The small molecule below binds the protein below.
Small molecule (SMILES): O=c1c(O)cccc2cc(O)c(O)c(O)c12

Sequence of chain 1.A:
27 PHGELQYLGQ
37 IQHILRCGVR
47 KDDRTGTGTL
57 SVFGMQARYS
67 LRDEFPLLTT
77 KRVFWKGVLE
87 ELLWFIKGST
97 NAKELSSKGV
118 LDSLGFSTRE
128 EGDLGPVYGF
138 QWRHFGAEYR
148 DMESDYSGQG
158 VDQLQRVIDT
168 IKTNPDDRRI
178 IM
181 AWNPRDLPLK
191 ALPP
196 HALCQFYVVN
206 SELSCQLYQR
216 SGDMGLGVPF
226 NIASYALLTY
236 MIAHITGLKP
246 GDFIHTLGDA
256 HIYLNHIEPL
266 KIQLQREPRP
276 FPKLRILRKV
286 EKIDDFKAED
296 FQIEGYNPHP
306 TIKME

Sequence of chain 2.A:
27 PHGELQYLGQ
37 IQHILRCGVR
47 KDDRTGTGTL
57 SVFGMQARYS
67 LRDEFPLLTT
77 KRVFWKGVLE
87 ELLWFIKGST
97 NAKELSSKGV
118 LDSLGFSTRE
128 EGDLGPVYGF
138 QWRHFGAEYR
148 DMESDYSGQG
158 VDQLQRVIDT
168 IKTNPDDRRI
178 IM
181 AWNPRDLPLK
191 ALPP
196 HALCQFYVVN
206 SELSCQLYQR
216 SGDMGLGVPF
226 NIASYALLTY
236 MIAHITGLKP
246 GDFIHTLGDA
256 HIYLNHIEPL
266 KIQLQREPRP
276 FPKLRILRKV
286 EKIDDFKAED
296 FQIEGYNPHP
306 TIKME

Binding-site contacts:
Ligand atom C09 contacts residue LEU192 of chain 1.A at 3.4 Å (hydrophobic).
Ligand atom C05 contacts residue TIY1 of chain 2.B at 1.2 Å.
Ligand atom C08 contacts residue LEU192 of chain 1.A at 3.4 Å (hydrophobic).
Ligand atom C15 contacts residue TIY1 of chain 2.B at 0.5 Å.
Ligand atom C07 contacts residue TIY1 of chain 2.B at 0.4 Å.
Ligand atom O16 contacts residue LEU192 of chain 2.A at 2.6 Å.
Ligand atom O10 contacts residue PHE142 of chain 1.A at 4.0 Å.
Ligand atom C06 contacts residue TRP182 of chain 1.A at 3.8 Å (hydrophobic).
Ligand atom C13 contacts residue TIY1 of chain 2.B at 0.4 Å.
Ligand atom O01 contacts residue TIY1 of chain 2.B at 0.9 Å (h-bond).
Ligand atom O16 contacts residue PRO193 of chain 2.A at 3.9 Å.
Ligand atom C12 contacts residue TRP182 of chain 2.A at 3.9 Å (hydrophobic).
Ligand atom O11 contacts residue LEU189 of chain 1.A at 3.3 Å (h-bond).
Ligand atom O14 contacts residue TRP182 of chain 2.A at 3.6 Å.
Ligand atom C06 contacts residue PRO193 of chain 1.A at 3.8 Å (hydrophobic).
Ligand atom O10 contacts residue LEU192 of chain 1.A at 3.2 Å.
Ligand atom C12 contacts residue TIY1 of chain 2.B at 0.8 Å.
Ligand atom O01 contacts residue LEU192 of chain 2.A at 2.9 Å.
Ligand atom O11 contacts residue TIY1 of chain 2.B at 0.7 Å (h-bond).
Ligand atom C15 contacts residue LEU192 of chain 2.A at 3.0 Å (hydrophobic).
Ligand atom C02 contacts residue TIY1 of chain 2.B at 0.5 Å.
Ligand atom O14 contacts residue PRO193 of chain 2.A at 2.9 Å (h-bond).
Ligand atom C09 contacts residue PHE142 of chain 1.A at 3.8 Å (hydrophobic).
Ligand atom C08 contacts residue TIY1 of chain 2.B at 0.5 Å.
Ligand atom O14 contacts residue LEU192 of chain 2.A at 3.7 Å.
Ligand atom O11 contacts residue PRO193 of chain 1.A at 3.7 Å.
Ligand atom C09 contacts residue TIY1 of chain 2.B at 0.5 Å.
Ligand atom O10 contacts residue TIY1 of chain 2.B at 0.9 Å (h-bond).
Ligand atom C07 contacts residue PRO193 of chain 1.A at 3.6 Å (hydrophobic).
Ligand atom C03 contacts residue TIY1 of chain 2.B at 0.1 Å.
Ligand atom C02 contacts residue LEU192 of chain 2.A at 3.1 Å (hydrophobic).
Ligand atom C06 contacts residue CME180 of chain 2.A at 3.8 Å.
Ligand atom O16 contacts residue LEU189 of chain 2.A at 3.1 Å (h-bond).
Ligand atom O16 contacts residue TIY1 of chain 2.B at 0.7 Å (h-bond).
Ligand atom C08 contacts residue PHE142 of chain 1.A at 3.8 Å (hydrophobic).
Ligand atom O11 contacts residue LEU192 of chain 1.A at 3.3 Å.
Ligand atom O14 contacts residue TIY1 of chain 2.B at 1.2 Å.
Ligand atom C04 contacts residue TIY1 of chain 2.B at 0.7 Å.
Ligand atom C06 contacts residue TIY1 of chain 2.B at 0.8 Å.
Ligand atom C13 contacts residue PRO193 of chain 2.A at 4.0 Å (hydrophobic).